The protein below binds the small molecule below.
Small molecule (SMILES): Cc1cc(C)n(-c2ncc(Cl)c(Nc3ccc4c(c3)n(CCC(C)(C)O)c(=O)n4C)n2)n1

Sequence of chain 2.A:
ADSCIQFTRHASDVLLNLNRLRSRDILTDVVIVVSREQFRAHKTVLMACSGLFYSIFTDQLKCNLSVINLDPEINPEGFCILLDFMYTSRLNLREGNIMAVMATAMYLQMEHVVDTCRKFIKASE

Sequence of chain 1.A:
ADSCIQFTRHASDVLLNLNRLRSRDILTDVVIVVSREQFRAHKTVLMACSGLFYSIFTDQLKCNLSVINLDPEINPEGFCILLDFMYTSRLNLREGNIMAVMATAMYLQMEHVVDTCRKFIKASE

Binding-site contacts:
Ligand atom C7 contacts residue MET50 of chain 1.A at 3.4 Å (hydrophobic).
Ligand atom N6 contacts residue ASN20 of chain 2.A at 3.6 Å.
Ligand atom C17 contacts residue GLY54 of chain 1.A at 3.6 Å.
Ligand atom CL contacts residue LEU24 of chain 2.A at 3.6 Å.
Ligand atom N2 contacts residue ASN20 of chain 2.A at 3.6 Å.
Ligand atom C2 contacts residue ARG23 of chain 2.A at 3.6 Å.
Ligand atom N1 contacts residue EDO1 of chain 1.O at 3.5 Å.
Ligand atom N contacts residue ARG23 of chain 2.A at 3.6 Å.
Ligand atom C6 contacts residue ASN20 of chain 2.A at 3.6 Å.
Ligand atom C20 contacts residue ASN20 of chain 2.A at 3.6 Å.
Ligand atom N1 contacts residue ARG23 of chain 2.A at 3.6 Å (salt-bridge).
Ligand atom C3 contacts residue ARG27 of chain 2.A at 3.6 Å.
Ligand atom C8 contacts residue ALA51 of chain 1.A at 3.5 Å (hydrophobic).
Ligand atom C14 contacts residue ALA51 of chain 1.A at 3.4 Å (hydrophobic).
Ligand atom O1 contacts residue GLN112 of chain 1.A at 3.2 Å (h-bond).
Ligand atom N contacts residue ARG27 of chain 2.A at 2.9 Å (salt-bridge).
Ligand atom C16 contacts residue GLN112 of chain 1.A at 3.4 Å.
Ligand atom C15 contacts residue GLN112 of chain 1.A at 3.3 Å.
Ligand atom C21 contacts residue ARG27 of chain 2.A at 3.6 Å.
Ligand atom N6 contacts residue ARG27 of chain 2.A at 3.1 Å (salt-bridge).
Ligand atom CL contacts residue TYR57 of chain 1.A at 3.5 Å.
Ligand atom N3 contacts residue MET50 of chain 1.A at 3.1 Å (h-bond).
Ligand atom N6 contacts residue ARG23 of chain 2.A at 3.6 Å.
Ligand atom C4 contacts residue ARG27 of chain 2.A at 3.6 Å.
Ligand atom CL contacts residue ALA51 of chain 1.A at 3.6 Å.
Ligand atom C10 contacts residue CYS52 of chain 1.A at 3.4 Å (hydrophobic).
Ligand atom C18 contacts residue GLY54 of chain 1.A at 3.4 Å.
Ligand atom C13 contacts residue ASP16 of chain 2.A at 3.5 Å.
Ligand atom C5 contacts residue ASN20 of chain 2.A at 3.5 Å.
Ligand atom C11 contacts residue EDO1 of chain 1.H at 3.6 Å.
Ligand atom N5 contacts residue GLN112 of chain 1.A at 3.3 Å (h-bond).
Ligand atom C1 contacts residue EDO1 of chain 1.O at 3.6 Å.
Ligand atom O1 contacts residue GLU114 of chain 1.A at 3.1 Å (salt-bridge).
Ligand atom N contacts residue EDO1 of chain 1.O at 3.6 Å.
Ligand atom C21 contacts residue TYR57 of chain 1.A at 3.6 Å (hydrophobic).
Ligand atom C15 contacts residue EDO1 of chain 1.H at 3.6 Å.
Ligand atom C1 contacts residue ARG23 of chain 2.A at 3.5 Å.
Ligand atom N5 contacts residue EDO1 of chain 1.H at 3.6 Å (h-bond).
Ligand atom C20 contacts residue TYR57 of chain 1.A at 3.4 Å (hydrophobic).
Ligand atom CL contacts residue MET50 of chain 1.A at 3.4 Å.